Binding-site contacts:
Ligand atom C7 contacts residue ASN218 of chain 37.E at 3.4 Å.
Ligand atom C2 contacts residue GLY216 of chain 37.E at 3.9 Å.
Ligand atom O7 contacts residue NAG1 of chain 37.I at 3.7 Å.
Ligand atom C8 contacts residue NAG1 of chain 37.I at 4.3 Å.
Ligand atom C1 contacts residue ASN237 of chain 37.E at 1.4 Å.
Ligand atom O7 contacts residue ASN237 of chain 37.E at 3.8 Å.
Ligand atom O5 contacts residue ASN237 of chain 37.E at 2.3 Å (h-bond).
Ligand atom C5 contacts residue ASN237 of chain 37.E at 3.6 Å.
Ligand atom C8 contacts residue LYS217 of chain 37.E at 3.9 Å.
Ligand atom C1 contacts residue GLY216 of chain 37.E at 4.3 Å.
Ligand atom C3 contacts residue ASN237 of chain 37.E at 3.9 Å.
Ligand atom O6 contacts residue ASN237 of chain 37.E at 4.4 Å.
Ligand atom C2 contacts residue ASN237 of chain 37.E at 2.6 Å.
Ligand atom O7 contacts residue GLY216 of chain 37.E at 3.9 Å.
Ligand atom O7 contacts residue ASN218 of chain 37.E at 3.5 Å (h-bond).
Ligand atom N2 contacts residue ASN237 of chain 37.E at 3.1 Å (h-bond).
Ligand atom C4 contacts residue ASN237 of chain 37.E at 4.3 Å.
Ligand atom N2 contacts residue ASN218 of chain 37.E at 4.4 Å.
Ligand atom C8 contacts residue GLY216 of chain 37.E at 2.1 Å.
Ligand atom C7 contacts residue ASN237 of chain 37.E at 3.7 Å.
Ligand atom C8 contacts residue ASN218 of chain 37.E at 2.8 Å.
Ligand atom C7 contacts residue GLY216 of chain 37.E at 2.7 Å.
Ligand atom C7 contacts residue NAG1 of chain 37.I at 4.4 Å.
Ligand atom N2 contacts residue GLY216 of chain 37.E at 2.6 Å (h-bond).

Sequence of chain 37.E:
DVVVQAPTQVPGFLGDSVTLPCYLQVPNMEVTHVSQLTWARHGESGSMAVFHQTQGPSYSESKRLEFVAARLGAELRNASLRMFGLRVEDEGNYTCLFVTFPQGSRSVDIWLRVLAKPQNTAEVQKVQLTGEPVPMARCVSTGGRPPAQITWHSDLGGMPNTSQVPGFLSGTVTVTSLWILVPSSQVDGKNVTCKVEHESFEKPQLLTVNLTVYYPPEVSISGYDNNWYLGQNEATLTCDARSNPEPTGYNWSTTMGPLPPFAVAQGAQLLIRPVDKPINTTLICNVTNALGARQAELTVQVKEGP

The small molecule below binds the protein below.
Small molecule (SMILES): CC(=O)N[C@H]1[C@H](O[C@H]2[C@H](O)[C@@H](NC(C)=O)CO[C@@H]2CO)O[C@H](CO)[C@@H](O[C@@H]2O[C@H](CO)[C@@H](O)[C@H](O)[C@@H]2O)[C@@H]1O